The protein below binds the small molecule below.
Small molecule (SMILES): Cc1cncc(-c2cnc(N[C@@H]3CCNC[C@H]3OCC3CCS(=O)(=O)CC3)c3[nH]c(=O)c(C)cc23)c1

Binding-site contacts:
Ligand atom N3 contacts residue ASN89 of chain 1.A at 2.9 Å (h-bond).
Ligand atom C22 contacts residue ASN89 of chain 1.A at 3.6 Å.
Ligand atom C5 contacts residue ILE33 of chain 1.A at 3.5 Å (hydrophobic).
Ligand atom O3 contacts residue ILE99 of chain 1.A at 3.7 Å.
Ligand atom C21 contacts residue ASN89 of chain 1.A at 3.8 Å.
Ligand atom N8 contacts residue VAL43 of chain 1.A at 3.7 Å.
Ligand atom O3 contacts residue ASN89 of chain 1.A at 2.8 Å (h-bond).
Ligand atom C17 contacts residue ILE99 of chain 1.A at 3.8 Å (hydrophobic).
Ligand atom C22 contacts residue ILE99 of chain 1.A at 3.5 Å (hydrophobic).
Ligand atom C23 contacts residue VAL38 of chain 1.A at 3.8 Å (hydrophobic).
Ligand atom S contacts residue ARG102 of chain 1.A at 3.8 Å.
Ligand atom N2 contacts residue ASP96 of chain 1.A at 2.9 Å (salt-bridge).
Ligand atom N1 contacts residue ASN89 of chain 1.A at 2.9 Å (h-bond).
Ligand atom C14 contacts residue ASP96 of chain 1.A at 3.7 Å.
Ligand atom C3 contacts residue GLU42 of chain 1.A at 3.7 Å.
Ligand atom C9 contacts residue VAL43 of chain 1.A at 3.6 Å (hydrophobic).
Ligand atom N1 contacts residue TYR88 of chain 1.A at 3.8 Å.
Ligand atom C10 contacts residue ASN89 of chain 1.A at 3.7 Å.
Ligand atom C20 contacts residue GLY95 of chain 1.A at 3.5 Å.
Ligand atom N2 contacts residue ASP93 of chain 1.A at 3.1 Å (salt-bridge).
Ligand atom C14 contacts residue ASN89 of chain 1.A at 3.8 Å.
Ligand atom C19 contacts residue ARG102 of chain 1.A at 3.8 Å.
Ligand atom C4 contacts residue ILE33 of chain 1.A at 3.8 Å (hydrophobic).
Ligand atom O2 contacts residue ARG102 of chain 1.A at 3.2 Å (salt-bridge).
Ligand atom C9 contacts residue ASN89 of chain 1.A at 3.8 Å.
Ligand atom C21 contacts residue VAL43 of chain 1.A at 3.8 Å (hydrophobic).
Ligand atom O1 contacts residue ARG102 of chain 1.A at 3.7 Å.
Ligand atom C4 contacts residue GLU42 of chain 1.A at 3.8 Å.
Ligand atom C25 contacts residue VAL38 of chain 1.A at 3.8 Å (hydrophobic).
Ligand atom C12 contacts residue ASP96 of chain 1.A at 3.6 Å.
Ligand atom C18 contacts residue ILE33 of chain 1.A at 3.6 Å (hydrophobic).
Ligand atom C1 contacts residue ILE33 of chain 1.A at 3.8 Å (hydrophobic).
Ligand atom N3 contacts residue ILE99 of chain 1.A at 3.9 Å.
Ligand atom N3 contacts residue TYR88 of chain 1.A at 3.6 Å.
Ligand atom C24 contacts residue VAL38 of chain 1.A at 3.2 Å (hydrophobic).
Ligand atom C7 contacts residue VAL43 of chain 1.A at 3.8 Å (hydrophobic).
Ligand atom C13 contacts residue ASP96 of chain 1.A at 3.6 Å.
Ligand atom C15 contacts residue GLY95 of chain 1.A at 3.4 Å.
Ligand atom N contacts residue ASP39 of chain 1.A at 3.4 Å (salt-bridge).
Ligand atom C11 contacts residue ASP96 of chain 1.A at 3.8 Å.

Sequence of chain 1.A:
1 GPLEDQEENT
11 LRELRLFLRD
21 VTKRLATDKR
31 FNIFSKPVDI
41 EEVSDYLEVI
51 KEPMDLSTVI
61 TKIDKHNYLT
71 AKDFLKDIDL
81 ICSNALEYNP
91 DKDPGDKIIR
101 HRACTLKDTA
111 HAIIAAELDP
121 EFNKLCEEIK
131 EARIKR